This small molecule binds to this protein.
Small molecule (SMILES): CC(=O)N[C@@H]1[C@@H](O)[C@H](O)[C@@H](CO)O[C@H]1O

Sequence of chain 1.B:
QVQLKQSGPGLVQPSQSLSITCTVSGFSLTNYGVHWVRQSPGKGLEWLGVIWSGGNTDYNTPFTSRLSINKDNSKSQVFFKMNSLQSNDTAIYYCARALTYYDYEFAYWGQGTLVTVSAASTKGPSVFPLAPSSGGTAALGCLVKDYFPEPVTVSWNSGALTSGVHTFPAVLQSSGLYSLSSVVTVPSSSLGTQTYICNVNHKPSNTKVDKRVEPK

Binding-site contacts:
Ligand atom N2 contacts residue ARG38 of chain 1.B at 4.3 Å.
Ligand atom C7 contacts residue ASN88 of chain 1.B at 3.1 Å.
Ligand atom O7 contacts residue ASN88 of chain 1.B at 3.5 Å (h-bond).
Ligand atom C1 contacts residue ASN88 of chain 1.B at 1.4 Å.
Ligand atom O7 contacts residue SER40 of chain 1.B at 4.2 Å.
Ligand atom C4 contacts residue ASN88 of chain 1.B at 4.2 Å.
Ligand atom C8 contacts residue ASN88 of chain 1.B at 3.1 Å.
Ligand atom O5 contacts residue ASN88 of chain 1.B at 2.4 Å (h-bond).
Ligand atom C8 contacts residue LYS43 of chain 1.B at 3.6 Å.
Ligand atom O7 contacts residue GLU46 of chain 1.B at 4.4 Å.
Ligand atom C7 contacts residue ARG38 of chain 1.B at 4.2 Å.
Ligand atom N2 contacts residue LYS43 of chain 1.B at 4.3 Å.
Ligand atom O7 contacts residue ARG38 of chain 1.B at 3.4 Å (salt-bridge).
Ligand atom C3 contacts residue ASN88 of chain 1.B at 3.7 Å.
Ligand atom O7 contacts residue LYS43 of chain 1.B at 3.0 Å.
Ligand atom O3 contacts residue LYS43 of chain 1.B at 3.7 Å.
Ligand atom C7 contacts residue LYS43 of chain 1.B at 3.4 Å.
Ligand atom C2 contacts residue ASN88 of chain 1.B at 2.3 Å.
Ligand atom C5 contacts residue ASN88 of chain 1.B at 3.6 Å.
Ligand atom N2 contacts residue ASN88 of chain 1.B at 2.8 Å (h-bond).